Sequence of chain 1.Q:
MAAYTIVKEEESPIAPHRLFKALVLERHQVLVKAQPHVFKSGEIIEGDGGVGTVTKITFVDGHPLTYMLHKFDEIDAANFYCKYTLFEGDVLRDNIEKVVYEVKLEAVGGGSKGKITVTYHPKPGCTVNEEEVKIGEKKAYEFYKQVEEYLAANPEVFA

Binding-site contacts:
Ligand atom C6 contacts residue ALA38 of chain 1.Q at 3.4 Å (hydrophobic).
Ligand atom C8 contacts residue LYS37 of chain 1.Q at 3.6 Å.
Ligand atom N contacts residue LYS37 of chain 1.Q at 3.6 Å.
Ligand atom C4 contacts residue TYR154 of chain 1.Q at 3.6 Å (hydrophobic).
Ligand atom C3 contacts residue VAL34 of chain 1.Q at 3.5 Å (hydrophobic).
Ligand atom C3 contacts residue TYR154 of chain 1.Q at 3.5 Å (hydrophobic).
Ligand atom C16 contacts residue PHE162 of chain 1.Q at 3.5 Å (hydrophobic).
Ligand atom C9 contacts residue TYR154 of chain 1.Q at 3.3 Å (hydrophobic).
Ligand atom O2 contacts residue LYS37 of chain 1.Q at 3.9 Å.
Ligand atom O3 contacts residue TYR154 of chain 1.Q at 2.7 Å (h-bond).
Ligand atom C2 contacts residue TYR154 of chain 1.Q at 3.5 Å (hydrophobic).
Ligand atom C14 contacts residue PHE162 of chain 1.Q at 3.5 Å (hydrophobic).
Ligand atom C12 contacts residue VAL161 of chain 1.Q at 4.1 Å (hydrophobic).
Ligand atom C8 contacts residue TYR154 of chain 1.Q at 3.8 Å (hydrophobic).
Ligand atom C14 contacts residue LYS37 of chain 1.Q at 3.7 Å.
Ligand atom C5 contacts residue LYS37 of chain 1.Q at 3.8 Å.
Ligand atom C6 contacts residue TYR154 of chain 1.Q at 4.0 Å (hydrophobic).
Ligand atom O2 contacts residue TYR154 of chain 1.Q at 3.0 Å (h-bond).
Ligand atom C9 contacts residue LYS37 of chain 1.Q at 3.9 Å.
Ligand atom C4 contacts residue VAL34 of chain 1.Q at 3.8 Å (hydrophobic).
Ligand atom C1 contacts residue TYR154 of chain 1.Q at 3.0 Å (hydrophobic).
Ligand atom C15 contacts residue PHE162 of chain 1.Q at 2.7 Å (hydrophobic).
Ligand atom S contacts residue TYR154 of chain 1.Q at 3.1 Å (h-bond).
Ligand atom C12 contacts residue LYS37 of chain 1.Q at 3.2 Å.
Ligand atom C10 contacts residue TYR154 of chain 1.Q at 3.1 Å (hydrophobic).
Ligand atom C10 contacts residue LYS37 of chain 1.Q at 3.7 Å.
Ligand atom C7 contacts residue ALA38 of chain 1.Q at 3.7 Å (hydrophobic).
Ligand atom C15 contacts residue LYS37 of chain 1.Q at 3.9 Å.
Ligand atom C1 contacts residue LYS37 of chain 1.Q at 3.8 Å.
Ligand atom C16 contacts residue LYS37 of chain 1.Q at 3.7 Å.
Ligand atom C5 contacts residue TYR154 of chain 1.Q at 3.5 Å (hydrophobic).
Ligand atom S contacts residue LYS37 of chain 1.Q at 4.0 Å.
Ligand atom O1 contacts residue LYS37 of chain 1.Q at 3.4 Å.
Ligand atom C6 contacts residue LYS37 of chain 1.Q at 3.6 Å.
Ligand atom C7 contacts residue LYS37 of chain 1.Q at 3.1 Å.
Ligand atom N contacts residue TYR154 of chain 1.Q at 3.3 Å.
Ligand atom C16 contacts residue VAL161 of chain 1.Q at 4.0 Å (hydrophobic).
Ligand atom C11 contacts residue LYS37 of chain 1.Q at 3.4 Å.
Ligand atom C13 contacts residue LYS37 of chain 1.Q at 3.4 Å.
Ligand atom C11 contacts residue VAL161 of chain 1.Q at 3.9 Å (hydrophobic).

A protein and the small-molecule ligand that binds it are described below.
Small molecule (SMILES): O=S(=O)(O)c1cccc2cccc(Nc3ccccc3)c12